Sequence of chain 1.A:
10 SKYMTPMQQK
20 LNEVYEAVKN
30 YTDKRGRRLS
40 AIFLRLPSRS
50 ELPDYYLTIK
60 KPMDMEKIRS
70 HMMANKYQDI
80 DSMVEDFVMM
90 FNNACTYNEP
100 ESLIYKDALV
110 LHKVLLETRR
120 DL

The small molecule below binds the protein below.
Small molecule (SMILES): Cc1n[nH]c2oc(=O)c3ccccc3c12

Binding-site contacts:
Ligand atom CAJ contacts residue ILE103 of chain 1.A at 3.7 Å (hydrophobic).
Ligand atom CAC contacts residue MET89 of chain 1.A at 4.0 Å (hydrophobic).
Ligand atom NAM contacts residue ASN97 of chain 1.A at 4.0 Å.
Ligand atom CAB contacts residue PHE42 of chain 1.A at 3.7 Å (hydrophobic).
Ligand atom NAO contacts residue ASN97 of chain 1.A at 3.1 Å (h-bond).
Ligand atom CAE contacts residue LEU45 of chain 1.A at 3.8 Å (hydrophobic).
Ligand atom CAA contacts residue PHE42 of chain 1.A at 3.6 Å (hydrophobic).
Ligand atom OAG contacts residue TYR54 of chain 1.A at 3.6 Å.
Ligand atom CAA contacts residue ASP63 of chain 1.A at 3.7 Å.
Ligand atom CAD contacts residue ILE41 of chain 1.A at 3.3 Å (hydrophobic).
Ligand atom CAB contacts residue ILE41 of chain 1.A at 3.1 Å (hydrophobic).
Ligand atom CAA contacts residue LEU45 of chain 1.A at 3.8 Å (hydrophobic).
Ligand atom NAO contacts residue TYR96 of chain 1.A at 3.4 Å.
Ligand atom OAG contacts residue ASN92 of chain 1.A at 3.8 Å.
Ligand atom CAL contacts residue ILE103 of chain 1.A at 3.7 Å (hydrophobic).
Ligand atom CAJ contacts residue TYR54 of chain 1.A at 4.0 Å (hydrophobic).
Ligand atom CAL contacts residue LEU51 of chain 1.A at 3.7 Å (hydrophobic).
Ligand atom OAG contacts residue MET89 of chain 1.A at 3.3 Å (h-bond).
Ligand atom CAB contacts residue ARG44 of chain 1.A at 4.1 Å.
Ligand atom OAK contacts residue ALA93 of chain 1.A at 3.5 Å.
Ligand atom CAH contacts residue TYR54 of chain 1.A at 3.6 Å (hydrophobic).
Ligand atom OAK contacts residue ASN97 of chain 1.A at 3.9 Å.
Ligand atom CAI contacts residue ILE103 of chain 1.A at 3.7 Å (hydrophobic).
Ligand atom CAC contacts residue PHE42 of chain 1.A at 4.0 Å (hydrophobic).
Ligand atom CAN contacts residue LEU51 of chain 1.A at 3.9 Å (hydrophobic).
Ligand atom CAA contacts residue MET62 of chain 1.A at 3.6 Å (hydrophobic).
Ligand atom CAJ contacts residue ASN97 of chain 1.A at 3.8 Å.
Ligand atom NAO contacts residue ILE103 of chain 1.A at 3.8 Å.
Ligand atom CAD contacts residue LEU45 of chain 1.A at 3.7 Å (hydrophobic).
Ligand atom OAG contacts residue ALA93 of chain 1.A at 3.2 Å (h-bond).
Ligand atom CAN contacts residue PRO46 of chain 1.A at 4.1 Å (hydrophobic).
Ligand atom NAM contacts residue TYR96 of chain 1.A at 4.0 Å.
Ligand atom CAB contacts residue LEU45 of chain 1.A at 3.8 Å (hydrophobic).
Ligand atom NAM contacts residue ILE103 of chain 1.A at 3.7 Å.
Ligand atom CAC contacts residue LEU45 of chain 1.A at 4.0 Å (hydrophobic).
Ligand atom CAH contacts residue ALA93 of chain 1.A at 3.8 Å (hydrophobic).
Ligand atom OAK contacts residue TYR54 of chain 1.A at 3.5 Å.
Ligand atom NAM contacts residue LEU51 of chain 1.A at 3.8 Å.
Ligand atom CAF contacts residue LEU45 of chain 1.A at 3.7 Å (hydrophobic).
Ligand atom CAC contacts residue MET62 of chain 1.A at 3.4 Å (hydrophobic).